Sequence of chain 1.B:
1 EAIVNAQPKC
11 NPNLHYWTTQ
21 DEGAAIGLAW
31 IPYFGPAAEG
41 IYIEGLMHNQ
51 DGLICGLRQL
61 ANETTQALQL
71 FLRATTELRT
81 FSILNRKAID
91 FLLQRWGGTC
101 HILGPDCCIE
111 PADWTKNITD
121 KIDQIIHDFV

Sequence of chain 2.B:
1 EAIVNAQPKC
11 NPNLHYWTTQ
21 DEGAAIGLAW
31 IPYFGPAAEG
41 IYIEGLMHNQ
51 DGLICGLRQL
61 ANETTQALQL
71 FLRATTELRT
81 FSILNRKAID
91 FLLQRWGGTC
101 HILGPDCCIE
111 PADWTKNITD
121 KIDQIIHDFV

Binding-site contacts:
Ligand atom N2 contacts residue ASN117 of chain 1.B at 2.5 Å (h-bond).
Ligand atom C7 contacts residue ASN117 of chain 1.B at 3.0 Å.
Ligand atom C1 contacts residue LEU103 of chain 2.B at 4.5 Å (hydrophobic).
Ligand atom C2 contacts residue ASN117 of chain 1.B at 2.5 Å.
Ligand atom C8 contacts residue ASN117 of chain 1.B at 3.5 Å.
Ligand atom C1 contacts residue ASN117 of chain 1.B at 1.4 Å.
Ligand atom C8 contacts residue TRP114 of chain 1.B at 4.1 Å (hydrophobic).
Ligand atom O3 contacts residue LYS121 of chain 1.B at 3.6 Å.
Ligand atom C4 contacts residue LYS121 of chain 1.B at 3.6 Å.
Ligand atom C3 contacts residue ASN117 of chain 1.B at 3.9 Å.
Ligand atom O7 contacts residue ASN117 of chain 1.B at 3.8 Å.
Ligand atom C2 contacts residue LYS121 of chain 1.B at 4.2 Å.
Ligand atom O7 contacts residue LYS121 of chain 1.B at 4.1 Å.
Ligand atom C8 contacts residue THR115 of chain 2.B at 3.6 Å.
Ligand atom C4 contacts residue ASN117 of chain 1.B at 4.2 Å.
Ligand atom C3 contacts residue LYS121 of chain 1.B at 4.0 Å.
Ligand atom O4 contacts residue LYS121 of chain 1.B at 4.2 Å.
Ligand atom O5 contacts residue ASN117 of chain 1.B at 2.3 Å (h-bond).
Ligand atom C5 contacts residue ASN117 of chain 1.B at 3.6 Å.

This small molecule binds to this protein.
Small molecule (SMILES): CC(=O)N[C@@H]1[C@@H](O)[C@H](O)[C@@H](CO)O[C@H]1O